Sequence of chain 4.G:
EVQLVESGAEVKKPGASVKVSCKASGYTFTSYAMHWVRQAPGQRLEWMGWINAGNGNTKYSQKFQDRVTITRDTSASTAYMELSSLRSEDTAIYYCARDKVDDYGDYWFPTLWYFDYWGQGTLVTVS

Sequence of chain 4.E:
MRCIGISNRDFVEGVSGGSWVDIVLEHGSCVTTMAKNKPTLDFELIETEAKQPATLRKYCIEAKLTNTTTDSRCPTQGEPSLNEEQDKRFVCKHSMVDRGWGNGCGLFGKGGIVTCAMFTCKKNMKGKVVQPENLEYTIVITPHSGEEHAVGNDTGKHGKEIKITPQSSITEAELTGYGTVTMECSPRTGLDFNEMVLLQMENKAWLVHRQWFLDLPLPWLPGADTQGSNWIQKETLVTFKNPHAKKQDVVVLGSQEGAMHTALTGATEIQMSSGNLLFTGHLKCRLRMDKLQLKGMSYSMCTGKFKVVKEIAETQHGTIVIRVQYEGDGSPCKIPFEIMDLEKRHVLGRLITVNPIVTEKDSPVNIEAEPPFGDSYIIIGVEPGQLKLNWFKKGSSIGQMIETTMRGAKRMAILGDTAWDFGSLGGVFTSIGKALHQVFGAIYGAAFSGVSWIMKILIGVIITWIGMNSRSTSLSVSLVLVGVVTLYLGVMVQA

The protein below binds the small molecule below.
Small molecule (SMILES): CC(=O)N[C@@H]1[C@@H](O)[C@H](O)[C@@H](CO)O[C@H]1O

Binding-site contacts:
Ligand atom C6 contacts residue GLN65 of chain 4.G at 4.1 Å.
Ligand atom C1 contacts residue ASN67 of chain 4.E at 1.4 Å.
Ligand atom C3 contacts residue ASP66 of chain 4.G at 4.3 Å.
Ligand atom C3 contacts residue GLN65 of chain 4.G at 4.1 Å.
Ligand atom C4 contacts residue ASP66 of chain 4.G at 3.8 Å.
Ligand atom O4 contacts residue ASP66 of chain 4.G at 4.2 Å.
Ligand atom N2 contacts residue ASN67 of chain 4.E at 3.1 Å (h-bond).
Ligand atom C5 contacts residue ASN67 of chain 4.E at 3.6 Å.
Ligand atom C5 contacts residue TYR60 of chain 4.G at 4.2 Å (hydrophobic).
Ligand atom C6 contacts residue TYR60 of chain 4.G at 3.8 Å (hydrophobic).
Ligand atom O3 contacts residue GLN65 of chain 4.G at 3.2 Å.
Ligand atom C8 contacts residue ASN67 of chain 4.E at 3.6 Å.
Ligand atom C8 contacts residue GLN65 of chain 4.G at 3.5 Å.
Ligand atom O7 contacts residue ASN67 of chain 4.E at 4.1 Å.
Ligand atom O3 contacts residue ASP66 of chain 4.G at 3.8 Å.
Ligand atom O5 contacts residue ASN67 of chain 4.E at 2.4 Å (h-bond).
Ligand atom O7 contacts residue ARG89 of chain 4.E at 4.0 Å.
Ligand atom N2 contacts residue GLN65 of chain 4.G at 4.4 Å.
Ligand atom O5 contacts residue GLN65 of chain 4.G at 3.9 Å.
Ligand atom C2 contacts residue GLN65 of chain 4.G at 3.4 Å.
Ligand atom O7 contacts residue MET118 of chain 4.E at 3.9 Å.
Ligand atom O5 contacts residue TYR60 of chain 4.G at 3.5 Å.
Ligand atom O6 contacts residue ASP66 of chain 4.G at 2.8 Å (salt-bridge).
Ligand atom C3 contacts residue ASN67 of chain 4.E at 3.8 Å.
Ligand atom C4 contacts residue ASN67 of chain 4.E at 4.2 Å.
Ligand atom C6 contacts residue ASP66 of chain 4.G at 4.2 Å.
Ligand atom C2 contacts residue ASN67 of chain 4.E at 2.5 Å.
Ligand atom O3 contacts residue ASN67 of chain 4.E at 4.4 Å.
Ligand atom C7 contacts residue ASN67 of chain 4.E at 3.6 Å.
Ligand atom O6 contacts residue GLN65 of chain 4.G at 4.2 Å.
Ligand atom C1 contacts residue GLN65 of chain 4.G at 3.7 Å.